Sequence of chain 1.A:
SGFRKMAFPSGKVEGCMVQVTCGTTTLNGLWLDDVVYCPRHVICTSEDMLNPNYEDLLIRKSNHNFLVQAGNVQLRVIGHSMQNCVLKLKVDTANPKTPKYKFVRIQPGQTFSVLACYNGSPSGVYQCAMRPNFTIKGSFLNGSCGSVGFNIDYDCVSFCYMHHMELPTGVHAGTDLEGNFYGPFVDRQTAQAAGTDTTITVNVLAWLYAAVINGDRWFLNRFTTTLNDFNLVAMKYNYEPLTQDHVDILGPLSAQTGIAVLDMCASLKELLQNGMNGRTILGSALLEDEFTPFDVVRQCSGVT

This protein binds this small molecule.
Small molecule (SMILES): O=C(O)c1cccc(-c2cccnc2)c1

Binding-site contacts:
Ligand atom C9 contacts residue GLN192 of chain 1.A at 3.7 Å.
Ligand atom C4 contacts residue THR190 of chain 1.A at 4.1 Å.
Ligand atom C8 contacts residue PRO184 of chain 1.A at 3.0 Å (hydrophobic).
Ligand atom O contacts residue VAL186 of chain 1.A at 4.2 Å.
Ligand atom C10 contacts residue ALA193 of chain 1.A at 3.9 Å (hydrophobic).
Ligand atom C10 contacts residue PHE185 of chain 1.A at 4.4 Å (hydrophobic).
Ligand atom C7 contacts residue PRO184 of chain 1.A at 4.2 Å (hydrophobic).
Ligand atom C6 contacts residue ARG188 of chain 1.A at 3.3 Å.
Ligand atom C5 contacts residue ARG188 of chain 1.A at 3.5 Å.
Ligand atom C2 contacts residue VAL186 of chain 1.A at 4.2 Å (hydrophobic).
Ligand atom O1 contacts residue VAL186 of chain 1.A at 4.1 Å.
Ligand atom N contacts residue GLN192 of chain 1.A at 3.8 Å.
Ligand atom C8 contacts residue GLN192 of chain 1.A at 3.6 Å.
Ligand atom N contacts residue ALA191 of chain 1.A at 4.2 Å.
Ligand atom N contacts residue ALA193 of chain 1.A at 4.2 Å.
Ligand atom C1 contacts residue VAL186 of chain 1.A at 4.2 Å (hydrophobic).
Ligand atom C11 contacts residue ALA191 of chain 1.A at 4.0 Å (hydrophobic).
Ligand atom O1 contacts residue ARG188 of chain 1.A at 4.4 Å.
Ligand atom C8 contacts residue PHE185 of chain 1.A at 4.1 Å (hydrophobic).
Ligand atom C11 contacts residue GLN192 of chain 1.A at 3.9 Å.
Ligand atom C2 contacts residue PRO184 of chain 1.A at 4.1 Å (hydrophobic).
Ligand atom C10 contacts residue GLN192 of chain 1.A at 3.9 Å.
Ligand atom C contacts residue VAL186 of chain 1.A at 4.0 Å (hydrophobic).
Ligand atom C7 contacts residue GLN192 of chain 1.A at 3.9 Å.
Ligand atom C5 contacts residue THR190 of chain 1.A at 4.1 Å.
Ligand atom C9 contacts residue PRO184 of chain 1.A at 3.4 Å (hydrophobic).
Ligand atom C9 contacts residue PHE185 of chain 1.A at 3.9 Å (hydrophobic).
Ligand atom C1 contacts residue ARG188 of chain 1.A at 4.4 Å.